A small-molecule ligand and the protein it binds are described below.
Small molecule (SMILES): CC(=O)N[C@H]1[C@H](O[C@H]2[C@H](O)[C@@H](NC(C)=O)CO[C@@H]2CO)O[C@H](CO)[C@@H](O)[C@@H]1O

Sequence of chain 1.C:
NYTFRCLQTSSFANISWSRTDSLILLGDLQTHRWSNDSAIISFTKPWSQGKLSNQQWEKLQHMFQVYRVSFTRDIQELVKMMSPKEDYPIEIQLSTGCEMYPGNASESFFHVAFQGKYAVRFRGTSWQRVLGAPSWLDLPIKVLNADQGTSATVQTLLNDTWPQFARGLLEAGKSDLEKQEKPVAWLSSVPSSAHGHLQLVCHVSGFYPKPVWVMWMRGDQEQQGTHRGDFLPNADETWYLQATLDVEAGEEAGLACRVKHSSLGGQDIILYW

Binding-site contacts:
Ligand atom C2 contacts residue THR128 of chain 1.C at 4.4 Å.
Ligand atom C4 contacts residue GLY127 of chain 1.C at 4.2 Å.
Ligand atom O3 contacts residue GLN158 of chain 1.C at 3.4 Å (h-bond).
Ligand atom O5 contacts residue THR128 of chain 1.C at 3.2 Å.
Ligand atom O5 contacts residue ASN162 of chain 1.C at 2.0 Å (h-bond).
Ligand atom O3 contacts residue THR128 of chain 1.C at 4.2 Å.
Ligand atom C8 contacts residue ALA155 of chain 1.C at 4.4 Å (hydrophobic).
Ligand atom C1 contacts residue ASN162 of chain 1.C at 1.5 Å.
Ligand atom N2 contacts residue GLN158 of chain 1.C at 2.8 Å (h-bond).
Ligand atom C2 contacts residue GLN158 of chain 1.C at 3.6 Å.
Ligand atom C8 contacts residue THR159 of chain 1.C at 4.1 Å.
Ligand atom O6 contacts residue THR128 of chain 1.C at 3.7 Å.
Ligand atom O7 contacts residue GLY127 of chain 1.C at 3.4 Å.
Ligand atom C4 contacts residue ASN162 of chain 1.C at 4.0 Å.
Ligand atom C2 contacts residue ASN162 of chain 1.C at 2.5 Å.
Ligand atom C5 contacts residue ASN162 of chain 1.C at 3.4 Å.
Ligand atom C6 contacts residue ASN162 of chain 1.C at 4.3 Å.
Ligand atom N2 contacts residue ASN162 of chain 1.C at 3.2 Å (h-bond).
Ligand atom O7 contacts residue ASN162 of chain 1.C at 3.3 Å (h-bond).
Ligand atom C6 contacts residue THR128 of chain 1.C at 3.7 Å.
Ligand atom C8 contacts residue GLN158 of chain 1.C at 3.7 Å.
Ligand atom C7 contacts residue GLN158 of chain 1.C at 3.7 Å.
Ligand atom C1 contacts residue GLN158 of chain 1.C at 4.2 Å.
Ligand atom O4 contacts residue THR128 of chain 1.C at 4.0 Å.
Ligand atom C3 contacts residue ASN162 of chain 1.C at 3.8 Å.
Ligand atom C3 contacts residue GLY127 of chain 1.C at 3.9 Å.
Ligand atom C5 contacts residue THR128 of chain 1.C at 3.9 Å.
Ligand atom C3 contacts residue GLN158 of chain 1.C at 3.3 Å.
Ligand atom C7 contacts residue ASN162 of chain 1.C at 3.5 Å.
Ligand atom C7 contacts residue GLY127 of chain 1.C at 4.3 Å.
Ligand atom C5 contacts residue GLY127 of chain 1.C at 4.0 Å.
Ligand atom C1 contacts residue THR128 of chain 1.C at 4.0 Å.
Ligand atom O4 contacts residue GLY127 of chain 1.C at 4.0 Å.
Ligand atom C4 contacts residue THR128 of chain 1.C at 4.3 Å.
Ligand atom C3 contacts residue THR128 of chain 1.C at 4.3 Å.